Sequence of chain 1.C:
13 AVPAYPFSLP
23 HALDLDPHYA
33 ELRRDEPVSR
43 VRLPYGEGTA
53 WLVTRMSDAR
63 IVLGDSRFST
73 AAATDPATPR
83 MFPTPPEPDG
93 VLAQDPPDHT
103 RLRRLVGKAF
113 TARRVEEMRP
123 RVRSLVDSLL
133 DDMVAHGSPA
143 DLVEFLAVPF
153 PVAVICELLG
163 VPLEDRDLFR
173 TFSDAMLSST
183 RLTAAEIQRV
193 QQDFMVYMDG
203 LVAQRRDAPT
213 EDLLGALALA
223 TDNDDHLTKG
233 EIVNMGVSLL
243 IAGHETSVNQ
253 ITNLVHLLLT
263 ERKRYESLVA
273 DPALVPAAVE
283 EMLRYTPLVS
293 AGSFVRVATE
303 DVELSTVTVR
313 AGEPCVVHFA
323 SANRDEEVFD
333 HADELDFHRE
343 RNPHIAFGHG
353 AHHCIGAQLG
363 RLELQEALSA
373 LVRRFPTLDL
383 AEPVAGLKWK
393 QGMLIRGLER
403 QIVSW

Binding-site contacts:
Ligand atom C2 contacts residue LEU396 of chain 1.C at 4.1 Å (hydrophobic).
Ligand atom C6 contacts residue LEU94 of chain 1.C at 4.1 Å (hydrophobic).
Ligand atom C20 contacts residue MET178 of chain 1.C at 4.0 Å (hydrophobic).
Ligand atom C22 contacts residue SER240 of chain 1.C at 4.0 Å.
Ligand atom C23 contacts residue HEM1 of chain 1.K at 3.8 Å.
Ligand atom C14 contacts residue LEU396 of chain 1.C at 4.2 Å (hydrophobic).
Ligand atom O24 contacts residue HEM1 of chain 1.K at 3.3 Å.
Ligand atom C18 contacts residue PHE84 of chain 1.C at 3.6 Å (hydrophobic).
Ligand atom C18 contacts residue LEU396 of chain 1.C at 4.1 Å (hydrophobic).
Ligand atom O16 contacts residue LEU396 of chain 1.C at 3.5 Å.
Ligand atom C27 contacts residue LEU179 of chain 1.C at 4.2 Å (hydrophobic).
Ligand atom O17 contacts residue LEU94 of chain 1.C at 3.5 Å.
Ligand atom C15 contacts residue SER295 of chain 1.C at 3.9 Å.
Ligand atom C4 contacts residue LEU179 of chain 1.C at 3.8 Å (hydrophobic).
Ligand atom O26 contacts residue HEM1 of chain 1.K at 3.6 Å.
Ligand atom C8 contacts residue ALA244 of chain 1.C at 4.0 Å (hydrophobic).
Ligand atom C3 contacts residue LEU94 of chain 1.C at 4.0 Å (hydrophobic).
Ligand atom O17 contacts residue PHE84 of chain 1.C at 3.7 Å.
Ligand atom O24 contacts residue LEU94 of chain 1.C at 3.4 Å.
Ligand atom C15 contacts residue PHE84 of chain 1.C at 4.1 Å (hydrophobic).
Ligand atom C25 contacts residue HEM1 of chain 1.K at 3.5 Å.
Ligand atom C1 contacts residue LEU94 of chain 1.C at 4.2 Å (hydrophobic).
Ligand atom C14 contacts residue VAL291 of chain 1.C at 3.9 Å (hydrophobic).
Ligand atom C8 contacts residue HEM1 of chain 1.K at 3.9 Å.
Ligand atom C15 contacts residue PHE296 of chain 1.C at 4.2 Å (hydrophobic).
Ligand atom O26 contacts residue LEU94 of chain 1.C at 3.2 Å.
Ligand atom C23 contacts residue THR248 of chain 1.C at 3.6 Å.
Ligand atom C9 contacts residue HEM1 of chain 1.K at 3.8 Å.
Ligand atom C15 contacts residue LEU396 of chain 1.C at 4.0 Å (hydrophobic).
Ligand atom C25 contacts residue VAL291 of chain 1.C at 3.9 Å (hydrophobic).
Ligand atom O21 contacts residue ILE243 of chain 1.C at 3.5 Å.
Ligand atom C23 contacts residue ALA244 of chain 1.C at 3.6 Å (hydrophobic).
Ligand atom C1 contacts residue PHE84 of chain 1.C at 4.1 Å (hydrophobic).
Ligand atom C27 contacts residue ILE397 of chain 1.C at 3.7 Å (hydrophobic).
Ligand atom C7 contacts residue ALA244 of chain 1.C at 4.1 Å (hydrophobic).
Ligand atom C1 contacts residue LEU396 of chain 1.C at 4.1 Å (hydrophobic).
Ligand atom O17 contacts residue PHE296 of chain 1.C at 3.7 Å.
Ligand atom C15 contacts residue MET83 of chain 1.C at 3.9 Å (hydrophobic).
Ligand atom C20 contacts residue LEU179 of chain 1.C at 3.4 Å (hydrophobic).
Ligand atom C11 contacts residue LEU94 of chain 1.C at 4.1 Å (hydrophobic).

The small molecule below binds the protein below.
Small molecule (SMILES): CC[C@H]1OC(=O)[C@H](C)[C@@H](O)[C@H](C)[C@@H](O)[C@@H](C)C[C@@H](C)C(=O)[C@H](C)[C@@H](O)[C@H]1C